Binding-site contacts:
Ligand atom C09 contacts residue MN1 of chain 1.K at 4.4 Å.
Ligand atom C05 contacts residue TYR185 of chain 1.B at 3.5 Å (hydrophobic).
Ligand atom N07 contacts residue TYR185 of chain 1.B at 4.2 Å.
Ligand atom C01 contacts residue TRP258 of chain 1.B at 3.4 Å (hydrophobic).
Ligand atom N02 contacts residue TYR185 of chain 1.B at 3.6 Å.
Ligand atom N07 contacts residue HIS333 of chain 1.B at 3.2 Å (h-bond).
Ligand atom C09 contacts residue ASN212 of chain 1.B at 3.5 Å.
Ligand atom C09 contacts residue VAL335 of chain 1.B at 3.8 Å (hydrophobic).
Ligand atom C08 contacts residue TRP258 of chain 1.B at 3.8 Å (hydrophobic).
Ligand atom C03 contacts residue VAL335 of chain 1.B at 3.7 Å (hydrophobic).
Ligand atom C09 contacts residue TRP258 of chain 1.B at 3.5 Å (hydrophobic).
Ligand atom N02 contacts residue LYS343 of chain 1.B at 3.6 Å (salt-bridge).
Ligand atom N02 contacts residue VAL335 of chain 1.B at 4.2 Å.
Ligand atom C06 contacts residue HIS333 of chain 1.B at 4.2 Å.
Ligand atom N07 contacts residue HIS204 of chain 1.B at 3.4 Å (h-bond).
Ligand atom C05 contacts residue MN1 of chain 1.K at 4.3 Å.
Ligand atom C08 contacts residue VAL335 of chain 1.B at 4.5 Å (hydrophobic).
Ligand atom C09 contacts residue TYR185 of chain 1.B at 4.4 Å (hydrophobic).
Ligand atom C08 contacts residue MN1 of chain 1.K at 3.1 Å.
Ligand atom C06 contacts residue TYR185 of chain 1.B at 3.9 Å (hydrophobic).
Ligand atom C04 contacts residue VAL335 of chain 1.B at 3.9 Å (hydrophobic).
Ligand atom C01 contacts residue VAL335 of chain 1.B at 3.5 Å (hydrophobic).
Ligand atom C06 contacts residue HIS204 of chain 1.B at 3.3 Å.
Ligand atom C06 contacts residue THR201 of chain 1.B at 4.0 Å.
Ligand atom C08 contacts residue ASN212 of chain 1.B at 4.1 Å.
Ligand atom C04 contacts residue THR201 of chain 1.B at 4.0 Å.
Ligand atom C03 contacts residue TYR185 of chain 1.B at 4.0 Å (hydrophobic).
Ligand atom C08 contacts residue HIS204 of chain 1.B at 4.5 Å.
Ligand atom N07 contacts residue MN1 of chain 1.K at 2.1 Å.
Ligand atom C06 contacts residue MN1 of chain 1.K at 2.9 Å.
Ligand atom N07 contacts residue ASP206 of chain 1.B at 4.2 Å.
Ligand atom C01 contacts residue LYS343 of chain 1.B at 3.2 Å.
Ligand atom N02 contacts residue ASN212 of chain 1.B at 3.8 Å.
Ligand atom C04 contacts residue ASN212 of chain 1.B at 4.3 Å.
Ligand atom C03 contacts residue THR201 of chain 1.B at 3.6 Å.
Ligand atom C05 contacts residue THR201 of chain 1.B at 3.5 Å.
Ligand atom C05 contacts residue HIS204 of chain 1.B at 4.2 Å.
Ligand atom C01 contacts residue ASN212 of chain 1.B at 3.5 Å.
Ligand atom C08 contacts residue HIS333 of chain 1.B at 3.6 Å.
Ligand atom C04 contacts residue TYR185 of chain 1.B at 4.0 Å (hydrophobic).

Sequence of chain 1.B:
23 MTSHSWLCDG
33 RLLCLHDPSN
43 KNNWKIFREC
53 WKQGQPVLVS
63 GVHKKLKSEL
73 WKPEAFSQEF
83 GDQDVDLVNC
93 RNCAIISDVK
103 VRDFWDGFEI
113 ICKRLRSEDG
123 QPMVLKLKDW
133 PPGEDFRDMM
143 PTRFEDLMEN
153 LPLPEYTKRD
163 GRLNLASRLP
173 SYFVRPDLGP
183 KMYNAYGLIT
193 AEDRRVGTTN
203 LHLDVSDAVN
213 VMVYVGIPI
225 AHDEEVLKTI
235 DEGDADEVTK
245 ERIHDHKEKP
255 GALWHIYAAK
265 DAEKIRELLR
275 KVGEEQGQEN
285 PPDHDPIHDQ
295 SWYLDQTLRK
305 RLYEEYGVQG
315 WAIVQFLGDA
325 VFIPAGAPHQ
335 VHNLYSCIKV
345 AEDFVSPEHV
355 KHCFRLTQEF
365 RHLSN

The protein below binds the small molecule below.
Small molecule (SMILES): CNCc1ccncc1